Sequence of chain 1.C:
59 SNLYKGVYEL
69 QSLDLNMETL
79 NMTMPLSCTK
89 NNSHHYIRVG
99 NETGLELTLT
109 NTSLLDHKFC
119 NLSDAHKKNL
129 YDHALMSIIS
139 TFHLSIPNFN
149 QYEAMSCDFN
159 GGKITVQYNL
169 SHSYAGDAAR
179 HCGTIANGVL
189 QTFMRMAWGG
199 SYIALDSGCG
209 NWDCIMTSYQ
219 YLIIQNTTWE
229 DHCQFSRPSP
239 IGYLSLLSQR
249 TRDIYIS

This protein binds this small molecule.
Small molecule (SMILES): CC(=O)N[C@H]1[C@H](O[C@H]2[C@H](O)[C@@H](NC(C)=O)CO[C@@H]2CO)O[C@H](CO)[C@@H](O[C@@H]2O[C@H](CO[C@H]3O[C@H](CO)[C@@H](O)[C@H](O)[C@@H]3O)[C@@H](O)[C@H](O[C@H]3O[C@H](CO)[C@@H](O)[C@H](O)[C@@H]3O)[C@@H]2O)[C@@H]1O

Binding-site contacts:
Ligand atom C7 contacts residue HIS115 of chain 1.C at 4.3 Å.
Ligand atom C3 contacts residue PHE117 of chain 1.C at 4.1 Å (hydrophobic).
Ligand atom C8 contacts residue ASP156 of chain 1.C at 3.5 Å.
Ligand atom O7 contacts residue PHE117 of chain 1.C at 3.4 Å.
Ligand atom C8 contacts residue ASN119 of chain 1.C at 3.3 Å.
Ligand atom C7 contacts residue PHE117 of chain 1.C at 4.1 Å (hydrophobic).
Ligand atom O7 contacts residue ASN119 of chain 1.C at 3.9 Å.
Ligand atom C4 contacts residue ASN119 of chain 1.C at 4.3 Å.
Ligand atom C7 contacts residue ASP156 of chain 1.C at 4.4 Å.
Ligand atom O3 contacts residue HIS115 of chain 1.C at 4.2 Å.
Ligand atom C3 contacts residue ASN119 of chain 1.C at 3.9 Å.
Ligand atom C8 contacts residue HIS115 of chain 1.C at 3.5 Å.
Ligand atom C1 contacts residue ASN119 of chain 1.C at 1.5 Å.
Ligand atom C8 contacts residue PHE117 of chain 1.C at 3.7 Å (hydrophobic).
Ligand atom C2 contacts residue ASN119 of chain 1.C at 2.6 Å.
Ligand atom O7 contacts residue ASP156 of chain 1.C at 4.1 Å.
Ligand atom C7 contacts residue ASN119 of chain 1.C at 3.1 Å.
Ligand atom C1 contacts residue PHE117 of chain 1.C at 4.1 Å (hydrophobic).
Ligand atom O5 contacts residue ASN119 of chain 1.C at 2.4 Å (h-bond).
Ligand atom N2 contacts residue PHE117 of chain 1.C at 4.0 Å.
Ligand atom C5 contacts residue ASN119 of chain 1.C at 3.8 Å.
Ligand atom N2 contacts residue HIS115 of chain 1.C at 4.3 Å.
Ligand atom N2 contacts residue ASN119 of chain 1.C at 2.7 Å (h-bond).
Ligand atom C8 contacts residue CYS155 of chain 1.C at 3.9 Å (hydrophobic).